Sequence of chain 1.A:
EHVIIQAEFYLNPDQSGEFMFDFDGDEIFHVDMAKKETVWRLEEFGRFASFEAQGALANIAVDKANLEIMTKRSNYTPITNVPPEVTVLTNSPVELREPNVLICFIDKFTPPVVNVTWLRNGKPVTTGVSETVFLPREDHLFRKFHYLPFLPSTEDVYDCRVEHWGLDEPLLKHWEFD

The protein below binds the small molecule below.
Small molecule (SMILES): CC(=O)N[C@@H]1[C@@H](O)[C@H](O)[C@@H](CO)O[C@H]1O

Binding-site contacts:
Ligand atom O5 contacts residue ARG76 of chain 1.A at 3.3 Å (salt-bridge).
Ligand atom C5 contacts residue SER77 of chain 1.A at 4.2 Å.
Ligand atom C6 contacts residue SER77 of chain 1.A at 4.1 Å.
Ligand atom O6 contacts residue ARG76 of chain 1.A at 4.1 Å.
Ligand atom C2 contacts residue ASN78 of chain 1.A at 2.5 Å.
Ligand atom C5 contacts residue ASN78 of chain 1.A at 3.7 Å.
Ligand atom O7 contacts residue ASN78 of chain 1.A at 4.1 Å.
Ligand atom C1 contacts residue ASN78 of chain 1.A at 1.4 Å.
Ligand atom O5 contacts residue SER77 of chain 1.A at 3.9 Å.
Ligand atom C7 contacts residue ASN78 of chain 1.A at 3.7 Å.
Ligand atom C4 contacts residue ASN78 of chain 1.A at 4.2 Å.
Ligand atom C3 contacts residue ASN78 of chain 1.A at 3.8 Å.
Ligand atom C1 contacts residue ARG76 of chain 1.A at 4.4 Å.
Ligand atom N2 contacts residue ASN78 of chain 1.A at 2.9 Å (h-bond).
Ligand atom O6 contacts residue SER77 of chain 1.A at 3.2 Å (h-bond).
Ligand atom C6 contacts residue ARG76 of chain 1.A at 3.6 Å.
Ligand atom O5 contacts residue ASN78 of chain 1.A at 2.4 Å (h-bond).
Ligand atom C5 contacts residue ARG76 of chain 1.A at 4.2 Å.